Binding-site contacts:
Ligand atom NZ contacts residue ASP230 of chain 1.A at 2.7 Å (salt-bridge).
Ligand atom CZ contacts residue GLU187 of chain 1.A at 3.5 Å.
Ligand atom CD contacts residue GLU187 of chain 1.A at 3.3 Å.
Ligand atom P contacts residue LYS54 of chain 1.A at 3.6 Å.
Ligand atom N contacts residue ASN180 of chain 1.A at 3.0 Å (h-bond).
Ligand atom O contacts residue ASN231 of chain 1.A at 2.9 Å (h-bond).
Ligand atom O3P contacts residue LYS54 of chain 1.A at 3.5 Å (salt-bridge).
Ligand atom NH2 contacts residue VAL183 of chain 1.A at 3.6 Å.
Ligand atom NH2 contacts residue ARG65 of chain 1.A at 3.5 Å.
Ligand atom O3P contacts residue ARG134 of chain 1.A at 2.7 Å (salt-bridge).
Ligand atom N contacts residue ASN231 of chain 1.A at 2.7 Å (h-bond).
Ligand atom O1P contacts residue ARG134 of chain 1.A at 2.8 Å (salt-bridge).
Ligand atom NH2 contacts residue GLU187 of chain 1.A at 2.8 Å (salt-bridge).
Ligand atom CA contacts residue ASN180 of chain 1.A at 3.3 Å.
Ligand atom O1P contacts residue ARG61 of chain 1.A at 2.8 Å (salt-bridge).
Ligand atom NH2 contacts residue ARG61 of chain 1.A at 3.6 Å.
Ligand atom O contacts residue LYS127 of chain 1.A at 2.8 Å (salt-bridge).
Ligand atom O contacts residue VAL183 of chain 1.A at 3.2 Å.
Ligand atom OXT contacts residue CW71 of chain 1.C at 2.9 Å (h-bond).
Ligand atom C contacts residue LYS54 of chain 1.A at 3.7 Å.
Ligand atom NE contacts residue GLU187 of chain 1.A at 2.6 Å (salt-bridge).
Ligand atom O3P contacts residue TYR135 of chain 1.A at 2.6 Å (h-bond).
Ligand atom CG1 contacts residue GLY176 of chain 1.A at 3.5 Å.
Ligand atom CG1 contacts residue CW71 of chain 1.C at 3.6 Å.
Ligand atom CB contacts residue ASN231 of chain 1.A at 3.7 Å.
Ligand atom NH1 contacts residue ARG65 of chain 1.A at 3.4 Å (salt-bridge).
Ligand atom CZ contacts residue ARG65 of chain 1.A at 3.5 Å.
Ligand atom CB contacts residue ASN180 of chain 1.A at 3.4 Å.
Ligand atom O contacts residue CW71 of chain 1.C at 3.2 Å (h-bond).
Ligand atom C contacts residue CW71 of chain 1.C at 3.2 Å.
Ligand atom N contacts residue LEU234 of chain 1.A at 3.6 Å.
Ligand atom CA contacts residue ASN231 of chain 1.A at 3.4 Å.
Ligand atom C contacts residue ASN180 of chain 1.A at 3.6 Å.
Ligand atom CB contacts residue ASN231 of chain 1.A at 3.5 Å.
Ligand atom O2P contacts residue ARG61 of chain 1.A at 2.6 Å (salt-bridge).
Ligand atom C contacts residue ASN231 of chain 1.A at 3.5 Å.
Ligand atom O2P contacts residue LYS54 of chain 1.A at 2.9 Å (salt-bridge).
Ligand atom O contacts residue ASN180 of chain 1.A at 2.9 Å (h-bond).
Ligand atom NH2 contacts residue ARG134 of chain 1.A at 3.6 Å (salt-bridge).
Ligand atom P contacts residue ARG61 of chain 1.A at 3.5 Å.

Sequence of chain 1.A:
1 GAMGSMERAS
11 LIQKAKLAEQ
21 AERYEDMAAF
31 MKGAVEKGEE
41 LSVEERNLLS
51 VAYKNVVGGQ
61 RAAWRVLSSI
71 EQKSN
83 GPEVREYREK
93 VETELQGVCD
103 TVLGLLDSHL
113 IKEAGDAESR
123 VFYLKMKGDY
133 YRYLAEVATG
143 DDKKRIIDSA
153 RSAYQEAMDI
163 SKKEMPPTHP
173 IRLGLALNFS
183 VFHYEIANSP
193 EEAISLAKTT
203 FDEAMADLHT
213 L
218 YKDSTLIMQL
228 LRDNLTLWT

A protein and the small-molecule ligand that binds it are described below.
Small molecule (SMILES): CCC[C@H](N)C(=O)N[C@@H](CCCN=C(N)N)C(=O)N[C@@H](CCCN=C(N)N)C(=O)N[C@@H](CCCCN)C(=O)N[C@@H](COP(=O)(O)O)C(=O)N[C@H](C(=O)O)C(C)C